A small-molecule ligand and the protein it binds are described below.
Small molecule (SMILES): O=C(Oc1cncc(Cl)c1)c1ccc2c(ccn2S(=O)(=O)c2cccc([N+](=O)[O-])c2)c1

Sequence of chain 2.A:
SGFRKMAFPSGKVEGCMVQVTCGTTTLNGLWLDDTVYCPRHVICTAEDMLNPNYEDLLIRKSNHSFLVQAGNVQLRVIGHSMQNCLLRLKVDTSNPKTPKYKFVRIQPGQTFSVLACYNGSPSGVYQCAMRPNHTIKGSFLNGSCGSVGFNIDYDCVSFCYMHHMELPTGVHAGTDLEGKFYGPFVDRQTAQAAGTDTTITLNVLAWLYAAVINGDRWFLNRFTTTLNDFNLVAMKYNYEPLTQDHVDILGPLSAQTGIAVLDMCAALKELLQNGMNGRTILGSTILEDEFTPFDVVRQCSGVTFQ

Binding-site contacts:
Ligand atom N14 contacts residue THR190 of chain 2.A at 3.9 Å.
Ligand atom O15 contacts residue ARG188 of chain 2.A at 3.2 Å (salt-bridge).
Ligand atom C17 contacts residue ARG188 of chain 2.A at 3.8 Å.
Ligand atom C11 contacts residue GLU166 of chain 2.A at 3.0 Å.
Ligand atom C03 contacts residue CYS145 of chain 2.A at 2.8 Å (hydrophobic).
Ligand atom C20 contacts residue ARG188 of chain 2.A at 3.5 Å.
Ligand atom C22 contacts residue HIS41 of chain 2.A at 3.8 Å.
Ligand atom C02 contacts residue HIS41 of chain 2.A at 3.5 Å.
Ligand atom C21 contacts residue ASP187 of chain 2.A at 3.4 Å.
Ligand atom C05 contacts residue HIS41 of chain 2.A at 3.6 Å.
Ligand atom C17 contacts residue GLN189 of chain 2.A at 3.1 Å.
Ligand atom N14 contacts residue GLN189 of chain 2.A at 3.6 Å.
Ligand atom S08 contacts residue GLN189 of chain 2.A at 3.9 Å.
Ligand atom C04 contacts residue HIS41 of chain 2.A at 3.4 Å.
Ligand atom C09 contacts residue GLN189 of chain 2.A at 3.3 Å.
Ligand atom C03 contacts residue HIS164 of chain 2.A at 3.0 Å.
Ligand atom C10 contacts residue MET165 of chain 2.A at 3.8 Å (hydrophobic).
Ligand atom N14 contacts residue GLN192 of chain 2.A at 3.6 Å.
Ligand atom O01 contacts residue CYS145 of chain 2.A at 2.8 Å (h-bond).
Ligand atom O18 contacts residue ARG188 of chain 2.A at 3.5 Å.
Ligand atom C12 contacts residue GLU166 of chain 2.A at 3.0 Å.
Ligand atom O18 contacts residue GLN189 of chain 2.A at 3.2 Å (h-bond).
Ligand atom C23 contacts residue HIS164 of chain 2.A at 3.4 Å.
Ligand atom O16 contacts residue LEU167 of chain 2.A at 3.7 Å.
Ligand atom O01 contacts residue PRO39 of chain 2.A at 3.2 Å.
Ligand atom O16 contacts residue GLN192 of chain 2.A at 3.6 Å.
Ligand atom C02 contacts residue HIS164 of chain 2.A at 3.1 Å.
Ligand atom O15 contacts residue GLN192 of chain 2.A at 3.1 Å (h-bond).
Ligand atom C03 contacts residue HIS41 of chain 2.A at 3.3 Å.
Ligand atom O15 contacts residue GLN189 of chain 2.A at 3.3 Å (h-bond).
Ligand atom C11 contacts residue MET165 of chain 2.A at 3.8 Å (hydrophobic).
Ligand atom C04 contacts residue HIS164 of chain 2.A at 3.4 Å.
Ligand atom C23 contacts residue HIS41 of chain 2.A at 3.5 Å.
Ligand atom O15 contacts residue THR190 of chain 2.A at 3.0 Å (h-bond).
Ligand atom C04 contacts residue CYS145 of chain 2.A at 3.0 Å (hydrophobic).
Ligand atom C06 contacts residue HIS41 of chain 2.A at 3.7 Å.
Ligand atom O01 contacts residue HIS164 of chain 2.A at 3.6 Å (h-bond).
Ligand atom C20 contacts residue ASP187 of chain 2.A at 3.5 Å.
Ligand atom C13 contacts residue GLN189 of chain 2.A at 3.6 Å.
Ligand atom C02 contacts residue CYS145 of chain 2.A at 1.9 Å (hydrophobic).